Sequence of chain 1.A:
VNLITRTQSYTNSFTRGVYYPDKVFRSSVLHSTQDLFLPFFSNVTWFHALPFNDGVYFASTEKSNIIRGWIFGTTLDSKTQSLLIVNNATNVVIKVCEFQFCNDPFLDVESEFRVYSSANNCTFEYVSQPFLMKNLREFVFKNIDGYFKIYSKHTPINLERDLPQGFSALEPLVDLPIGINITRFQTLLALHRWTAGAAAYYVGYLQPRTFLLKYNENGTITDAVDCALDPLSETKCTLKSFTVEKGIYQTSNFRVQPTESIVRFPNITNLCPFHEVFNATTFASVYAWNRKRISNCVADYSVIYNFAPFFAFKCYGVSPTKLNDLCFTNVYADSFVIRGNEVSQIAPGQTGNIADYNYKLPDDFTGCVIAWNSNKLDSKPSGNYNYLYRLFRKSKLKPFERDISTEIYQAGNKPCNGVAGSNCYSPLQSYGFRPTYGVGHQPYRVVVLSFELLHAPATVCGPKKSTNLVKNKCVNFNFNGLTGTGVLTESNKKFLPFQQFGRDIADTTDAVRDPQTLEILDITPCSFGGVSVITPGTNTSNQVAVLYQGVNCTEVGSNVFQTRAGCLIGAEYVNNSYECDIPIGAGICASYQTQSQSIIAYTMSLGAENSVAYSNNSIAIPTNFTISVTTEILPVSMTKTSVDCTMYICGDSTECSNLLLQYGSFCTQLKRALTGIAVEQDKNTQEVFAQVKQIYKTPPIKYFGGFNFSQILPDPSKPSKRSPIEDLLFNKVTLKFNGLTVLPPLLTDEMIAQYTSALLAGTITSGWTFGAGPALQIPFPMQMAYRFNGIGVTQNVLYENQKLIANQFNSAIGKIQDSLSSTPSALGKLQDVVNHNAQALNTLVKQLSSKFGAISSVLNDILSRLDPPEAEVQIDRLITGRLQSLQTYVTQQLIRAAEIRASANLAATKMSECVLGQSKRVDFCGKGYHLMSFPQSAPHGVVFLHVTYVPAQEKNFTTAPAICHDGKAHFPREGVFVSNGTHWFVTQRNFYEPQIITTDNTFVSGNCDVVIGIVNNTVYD

The protein below binds the small molecule below.
Small molecule (SMILES): CC(=O)N[C@@H]1[C@@H](O)[C@H](O)[C@@H](CO)O[C@H]1O

Binding-site contacts:
Ligand atom C8 contacts residue THR25 of chain 1.A at 4.2 Å.
Ligand atom C8 contacts residue ASN26 of chain 1.A at 4.5 Å.
Ligand atom C3 contacts residue ASN57 of chain 1.A at 3.9 Å.
Ligand atom C1 contacts residue TYR24 of chain 1.A at 3.6 Å (hydrophobic).
Ligand atom C7 contacts residue THR25 of chain 1.A at 4.4 Å.
Ligand atom O7 contacts residue TYR24 of chain 1.A at 3.2 Å.
Ligand atom C5 contacts residue TYR24 of chain 1.A at 3.5 Å (hydrophobic).
Ligand atom C5 contacts residue ASN57 of chain 1.A at 3.7 Å.
Ligand atom C7 contacts residue TYR24 of chain 1.A at 4.2 Å (hydrophobic).
Ligand atom N2 contacts residue ASN57 of chain 1.A at 2.2 Å (h-bond).
Ligand atom C7 contacts residue ASN57 of chain 1.A at 2.8 Å.
Ligand atom C2 contacts residue ASN57 of chain 1.A at 2.5 Å.
Ligand atom C8 contacts residue ASN57 of chain 1.A at 3.2 Å.
Ligand atom O7 contacts residue ASN57 of chain 1.A at 3.7 Å.
Ligand atom O7 contacts residue THR25 of chain 1.A at 3.9 Å.
Ligand atom C4 contacts residue ASN57 of chain 1.A at 4.2 Å.
Ligand atom C1 contacts residue ASN57 of chain 1.A at 1.5 Å.
Ligand atom C6 contacts residue TYR24 of chain 1.A at 3.4 Å (hydrophobic).
Ligand atom O6 contacts residue TYR24 of chain 1.A at 3.4 Å.
Ligand atom O5 contacts residue TYR24 of chain 1.A at 3.2 Å.
Ligand atom O5 contacts residue ASN57 of chain 1.A at 2.4 Å (h-bond).